This small molecule binds to this protein.
Small molecule (SMILES): CC(=O)N[C@@H]1[C@@H](O)[C@H](O)[C@@H](CO)O[C@H]1O

Binding-site contacts:
Ligand atom N2 contacts residue ASN65 of chain 1.A at 2.9 Å (h-bond).
Ligand atom N2 contacts residue TRP357 of chain 1.A at 3.3 Å (h-bond).
Ligand atom C5 contacts residue ASN65 of chain 1.A at 3.6 Å.
Ligand atom C2 contacts residue ASN65 of chain 1.A at 2.4 Å.
Ligand atom O5 contacts residue TRP357 of chain 1.A at 4.3 Å.
Ligand atom C4 contacts residue TRP357 of chain 1.A at 4.2 Å (hydrophobic).
Ligand atom O3 contacts residue TRP357 of chain 1.A at 4.3 Å.
Ligand atom O5 contacts residue ASN65 of chain 1.A at 2.3 Å (h-bond).
Ligand atom C5 contacts residue TRP357 of chain 1.A at 3.8 Å (hydrophobic).
Ligand atom C8 contacts residue ASN65 of chain 1.A at 4.5 Å.
Ligand atom C4 contacts residue ASN65 of chain 1.A at 4.2 Å.
Ligand atom C8 contacts residue TRP357 of chain 1.A at 3.4 Å (hydrophobic).
Ligand atom O7 contacts residue ASN65 of chain 1.A at 3.5 Å (h-bond).
Ligand atom O4 contacts residue TRP357 of chain 1.A at 3.9 Å.
Ligand atom C3 contacts residue ASN65 of chain 1.A at 3.8 Å.
Ligand atom C3 contacts residue TRP357 of chain 1.A at 3.6 Å (hydrophobic).
Ligand atom C7 contacts residue TRP357 of chain 1.A at 3.9 Å (hydrophobic).
Ligand atom C1 contacts residue TRP357 of chain 1.A at 3.7 Å (hydrophobic).
Ligand atom C7 contacts residue ASN65 of chain 1.A at 3.4 Å.
Ligand atom C2 contacts residue TRP357 of chain 1.A at 4.0 Å (hydrophobic).
Ligand atom C1 contacts residue ASN65 of chain 1.A at 1.5 Å.

Sequence of chain 1.A:
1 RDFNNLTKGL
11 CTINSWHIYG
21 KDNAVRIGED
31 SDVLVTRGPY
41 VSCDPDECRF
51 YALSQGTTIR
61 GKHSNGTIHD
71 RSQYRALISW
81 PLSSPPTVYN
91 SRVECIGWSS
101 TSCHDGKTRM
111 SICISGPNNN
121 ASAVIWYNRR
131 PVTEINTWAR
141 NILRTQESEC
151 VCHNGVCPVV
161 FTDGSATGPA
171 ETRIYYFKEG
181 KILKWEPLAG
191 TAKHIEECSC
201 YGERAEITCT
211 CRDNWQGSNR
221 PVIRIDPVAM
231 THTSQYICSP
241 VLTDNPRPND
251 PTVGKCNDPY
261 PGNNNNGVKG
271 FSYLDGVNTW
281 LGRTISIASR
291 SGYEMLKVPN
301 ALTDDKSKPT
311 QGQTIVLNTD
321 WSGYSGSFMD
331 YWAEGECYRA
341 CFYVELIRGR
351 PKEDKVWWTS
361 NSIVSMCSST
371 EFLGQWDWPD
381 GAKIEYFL